Binding-site contacts:
Ligand atom O4 contacts residue ASN46 of chain 1.A at 3.7 Å.
Ligand atom C4 contacts residue TYR37 of chain 1.A at 3.8 Å (hydrophobic).
Ligand atom O4 contacts residue TRP24 of chain 1.A at 3.5 Å.
Ligand atom C3 contacts residue GLU25 of chain 1.A at 4.0 Å.
Ligand atom C6 contacts residue GLU25 of chain 1.A at 3.6 Å.
Ligand atom C3 contacts residue SO41 of chain 1.C at 3.6 Å.
Ligand atom C6 contacts residue TRP24 of chain 1.A at 3.3 Å (hydrophobic).
Ligand atom O3 contacts residue GLU25 of chain 1.A at 3.2 Å (salt-bridge).
Ligand atom C4 contacts residue GLU25 of chain 1.A at 3.7 Å.
Ligand atom O4 contacts residue ASN22 of chain 1.A at 2.8 Å (h-bond).
Ligand atom O3 contacts residue SO41 of chain 1.C at 4.0 Å.
Ligand atom O6 contacts residue TRP24 of chain 1.A at 3.7 Å.
Ligand atom N2 contacts residue SO41 of chain 1.C at 3.6 Å.
Ligand atom O4 contacts residue LYS27 of chain 1.A at 4.2 Å.
Ligand atom O4 contacts residue GLU25 of chain 1.A at 2.8 Å (salt-bridge).
Ligand atom C2 contacts residue GLU25 of chain 1.A at 4.2 Å.
Ligand atom C5 contacts residue GLU25 of chain 1.A at 4.0 Å.
Ligand atom C5 contacts residue TYR37 of chain 1.A at 4.0 Å (hydrophobic).
Ligand atom O3 contacts residue TYR37 of chain 1.A at 3.7 Å.
Ligand atom C3 contacts residue ASN46 of chain 1.A at 4.0 Å.
Ligand atom C1 contacts residue SO41 of chain 1.C at 3.7 Å.
Ligand atom O5 contacts residue GLU25 of chain 1.A at 3.4 Å.
Ligand atom O4 contacts residue ALA23 of chain 1.A at 3.9 Å.
Ligand atom O2 contacts residue SO41 of chain 1.C at 2.7 Å (h-bond).
Ligand atom C4 contacts residue ASN22 of chain 1.A at 3.7 Å.
Ligand atom C8 contacts residue SO41 of chain 1.C at 3.4 Å.
Ligand atom O3 contacts residue SER44 of chain 1.A at 4.3 Å.
Ligand atom C7 contacts residue SO41 of chain 1.C at 3.9 Å.
Ligand atom C2 contacts residue SO41 of chain 1.C at 3.6 Å.
Ligand atom O3 contacts residue ASN46 of chain 1.A at 3.0 Å (h-bond).
Ligand atom C2 contacts residue ASN46 of chain 1.A at 4.1 Å.
Ligand atom C4 contacts residue GLU25 of chain 1.A at 3.9 Å.
Ligand atom O6 contacts residue GLU25 of chain 1.A at 2.9 Å (salt-bridge).
Ligand atom C3 contacts residue TYR37 of chain 1.A at 3.6 Å (hydrophobic).
Ligand atom O4 contacts residue GLY26 of chain 1.A at 4.2 Å.
Ligand atom C3 contacts residue ASN22 of chain 1.A at 4.0 Å.
Ligand atom C6 contacts residue GLU25 of chain 1.A at 4.0 Å.
Ligand atom O3 contacts residue ASN22 of chain 1.A at 2.9 Å (h-bond).
Ligand atom O4 contacts residue GLU25 of chain 1.A at 2.7 Å (salt-bridge).
Ligand atom C1 contacts residue GLU25 of chain 1.A at 4.1 Å.

This protein binds this small molecule.
Small molecule (SMILES): CC(=O)N[C@@H]1[C@@H](O[C@@H]2O[C@H](CO)[C@H](O)[C@H](O)[C@H]2O)[C@@H](O)[C@@H](CO)O[C@H]1O

Sequence of chain 1.A:
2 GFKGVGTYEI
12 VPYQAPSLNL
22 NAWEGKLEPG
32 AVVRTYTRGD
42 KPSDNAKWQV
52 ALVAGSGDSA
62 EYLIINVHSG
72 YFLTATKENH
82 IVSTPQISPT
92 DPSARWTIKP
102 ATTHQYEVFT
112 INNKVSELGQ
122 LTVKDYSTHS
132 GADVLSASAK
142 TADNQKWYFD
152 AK